Binding-site contacts:
Ligand atom P contacts residue ARG66 of chain 1.F at 3.8 Å.
Ligand atom C3 contacts residue LEU290 of chain 1.F at 3.4 Å (hydrophobic).
Ligand atom O1P contacts residue ARG115 of chain 1.F at 3.4 Å (salt-bridge).
Ligand atom O1P contacts residue SER65 of chain 1.F at 3.7 Å.
Ligand atom O4 contacts residue LYS94 of chain 1.D at 2.6 Å (salt-bridge).
Ligand atom C4 contacts residue LYS94 of chain 1.D at 3.7 Å.
Ligand atom P contacts residue SER65 of chain 1.F at 3.7 Å.
Ligand atom O2P contacts residue SER91 of chain 1.D at 2.7 Å (h-bond).
Ligand atom C1 contacts residue LEU290 of chain 1.F at 3.5 Å (hydrophobic).
Ligand atom C5 contacts residue LEU290 of chain 1.F at 3.6 Å (hydrophobic).
Ligand atom O1P contacts residue ARG66 of chain 1.F at 3.5 Å (salt-bridge).
Ligand atom O4 contacts residue ARG244 of chain 1.F at 2.7 Å (salt-bridge).
Ligand atom O2P contacts residue ARG66 of chain 1.F at 3.0 Å (salt-bridge).
Ligand atom O2 contacts residue LYS94 of chain 1.D at 2.8 Å (salt-bridge).
Ligand atom C4 contacts residue ARG176 of chain 1.F at 3.6 Å.
Ligand atom C1P contacts residue ARG66 of chain 1.F at 3.4 Å.
Ligand atom C1P contacts residue LEU290 of chain 1.F at 3.5 Å (hydrophobic).
Ligand atom O2 contacts residue ARG176 of chain 1.F at 3.1 Å (salt-bridge).
Ligand atom N2 contacts residue LEU290 of chain 1.F at 2.7 Å (h-bond).
Ligand atom O1 contacts residue ARG115 of chain 1.F at 2.8 Å (salt-bridge).
Ligand atom C2 contacts residue LEU290 of chain 1.F at 3.6 Å (hydrophobic).
Ligand atom O3P contacts residue SER64 of chain 1.F at 3.7 Å.
Ligand atom C1 contacts residue THR67 of chain 1.F at 3.8 Å.
Ligand atom O1 contacts residue THR67 of chain 1.F at 3.0 Å (h-bond).
Ligand atom O3P contacts residue ARG115 of chain 1.F at 2.8 Å (salt-bridge).
Ligand atom C5 contacts residue ARG244 of chain 1.F at 3.2 Å.
Ligand atom C1 contacts residue ARG115 of chain 1.F at 3.7 Å.
Ligand atom O3 contacts residue ARG176 of chain 1.F at 2.7 Å (salt-bridge).
Ligand atom O3P contacts residue LYS94 of chain 1.D at 2.8 Å (salt-bridge).
Ligand atom O1P contacts residue SER64 of chain 1.F at 2.8 Å (h-bond).
Ligand atom O3P contacts residue SER91 of chain 1.D at 3.0 Å (h-bond).
Ligand atom O5 contacts residue ARG244 of chain 1.F at 2.8 Å (salt-bridge).
Ligand atom C5 contacts residue GLN246 of chain 1.F at 3.6 Å.
Ligand atom O1P contacts residue THR67 of chain 1.F at 2.8 Å (h-bond).
Ligand atom O2 contacts residue ARG115 of chain 1.F at 3.2 Å (salt-bridge).
Ligand atom C1P contacts residue THR67 of chain 1.F at 3.6 Å.
Ligand atom O1 contacts residue HIS143 of chain 1.F at 2.8 Å (h-bond).
Ligand atom P contacts residue SER91 of chain 1.D at 3.3 Å.
Ligand atom O5 contacts residue GLN246 of chain 1.F at 3.0 Å (h-bond).
Ligand atom O2P contacts residue SER65 of chain 1.F at 2.7 Å (h-bond).

This protein binds this small molecule.
Small molecule (SMILES): O=C(O)C[C@H](NC(=O)CP(=O)(O)O)C(=O)O

Sequence of chain 1.D:
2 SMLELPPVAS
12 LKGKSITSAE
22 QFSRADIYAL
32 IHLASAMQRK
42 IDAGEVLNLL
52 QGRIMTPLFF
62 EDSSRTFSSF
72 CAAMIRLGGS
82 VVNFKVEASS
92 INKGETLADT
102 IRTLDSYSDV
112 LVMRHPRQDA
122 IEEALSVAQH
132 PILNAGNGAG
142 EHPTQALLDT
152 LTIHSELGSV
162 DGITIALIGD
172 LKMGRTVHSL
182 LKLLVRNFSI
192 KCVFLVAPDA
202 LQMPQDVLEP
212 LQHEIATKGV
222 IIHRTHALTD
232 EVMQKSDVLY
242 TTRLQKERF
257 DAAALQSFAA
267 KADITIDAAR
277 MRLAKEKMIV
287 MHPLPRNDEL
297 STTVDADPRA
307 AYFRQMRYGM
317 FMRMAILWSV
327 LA

Sequence of chain 1.F:
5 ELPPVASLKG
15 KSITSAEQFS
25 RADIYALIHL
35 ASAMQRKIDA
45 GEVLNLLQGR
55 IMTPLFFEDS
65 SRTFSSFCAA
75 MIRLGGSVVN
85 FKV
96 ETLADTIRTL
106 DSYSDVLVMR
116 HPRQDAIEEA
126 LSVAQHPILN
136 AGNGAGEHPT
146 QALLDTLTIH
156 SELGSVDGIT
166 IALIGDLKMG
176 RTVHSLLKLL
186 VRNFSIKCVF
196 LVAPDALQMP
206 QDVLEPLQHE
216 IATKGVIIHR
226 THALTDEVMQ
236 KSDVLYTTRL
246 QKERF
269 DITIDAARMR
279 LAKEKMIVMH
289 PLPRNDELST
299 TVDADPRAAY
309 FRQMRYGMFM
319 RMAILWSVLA